Binding-site contacts:
Ligand atom C2 contacts residue ASN484 of chain 1.A at 4.2 Å.
Ligand atom C4 contacts residue TRP285 of chain 1.A at 4.3 Å (hydrophobic).
Ligand atom C1 contacts residue HIS28 of chain 1.B at 3.7 Å.
Ligand atom C5 contacts residue TPP1 of chain 1.F at 4.2 Å.
Ligand atom C4 contacts residue HIS28 of chain 1.B at 3.8 Å.
Ligand atom O2 contacts residue GLY27 of chain 1.B at 3.2 Å.
Ligand atom O2 contacts residue HIS28 of chain 1.B at 3.2 Å (h-bond).
Ligand atom C1 contacts residue TRP285 of chain 1.A at 4.0 Å (hydrophobic).
Ligand atom C1 contacts residue TPP1 of chain 1.F at 3.0 Å.
Ligand atom C2 contacts residue GLY27 of chain 1.B at 4.5 Å.
Ligand atom C6 contacts residue TRP285 of chain 1.A at 3.4 Å (hydrophobic).
Ligand atom C5 contacts residue TRP285 of chain 1.A at 3.8 Å (hydrophobic).
Ligand atom C5 contacts residue ILE398 of chain 1.A at 4.3 Å (hydrophobic).
Ligand atom O1 contacts residue GLY424 of chain 1.A at 4.3 Å.
Ligand atom O1 contacts residue HIS76 of chain 1.B at 2.7 Å (h-bond).
Ligand atom C3 contacts residue HIS28 of chain 1.B at 3.4 Å.
Ligand atom C3 contacts residue TPP1 of chain 1.F at 4.1 Å.
Ligand atom O1 contacts residue TPP1 of chain 1.F at 2.7 Å (h-bond).
Ligand atom O2 contacts residue ASN484 of chain 1.A at 3.4 Å (h-bond).
Ligand atom C2 contacts residue HIS76 of chain 1.B at 3.9 Å.
Ligand atom C1 contacts residue HIS76 of chain 1.B at 3.7 Å.
Ligand atom O2 contacts residue TPP1 of chain 1.F at 3.3 Å.
Ligand atom C6 contacts residue ILE398 of chain 1.A at 3.9 Å (hydrophobic).
Ligand atom C5 contacts residue LEU551 of chain 1.A at 4.0 Å (hydrophobic).
Ligand atom O1 contacts residue TRP285 of chain 1.A at 4.3 Å.
Ligand atom C6 contacts residue HIS28 of chain 1.B at 4.4 Å.
Ligand atom C1 contacts residue GLN116 of chain 1.B at 4.0 Å.
Ligand atom C6 contacts residue TPP1 of chain 1.F at 3.4 Å.
Ligand atom C4 contacts residue LEU551 of chain 1.A at 4.4 Å (hydrophobic).
Ligand atom O1 contacts residue HIS28 of chain 1.B at 4.0 Å.
Ligand atom C6 contacts residue GLN116 of chain 1.B at 4.1 Å.
Ligand atom O2 contacts residue HIS76 of chain 1.B at 3.5 Å (h-bond).
Ligand atom C3 contacts residue ASN484 of chain 1.A at 4.0 Å.
Ligand atom C2 contacts residue TPP1 of chain 1.F at 3.2 Å.
Ligand atom C4 contacts residue LEU563 of chain 1.A at 4.0 Å (hydrophobic).
Ligand atom O1 contacts residue GLN116 of chain 1.B at 3.2 Å (h-bond).
Ligand atom C2 contacts residue HIS28 of chain 1.B at 3.1 Å.

Sequence of chain 1.A:
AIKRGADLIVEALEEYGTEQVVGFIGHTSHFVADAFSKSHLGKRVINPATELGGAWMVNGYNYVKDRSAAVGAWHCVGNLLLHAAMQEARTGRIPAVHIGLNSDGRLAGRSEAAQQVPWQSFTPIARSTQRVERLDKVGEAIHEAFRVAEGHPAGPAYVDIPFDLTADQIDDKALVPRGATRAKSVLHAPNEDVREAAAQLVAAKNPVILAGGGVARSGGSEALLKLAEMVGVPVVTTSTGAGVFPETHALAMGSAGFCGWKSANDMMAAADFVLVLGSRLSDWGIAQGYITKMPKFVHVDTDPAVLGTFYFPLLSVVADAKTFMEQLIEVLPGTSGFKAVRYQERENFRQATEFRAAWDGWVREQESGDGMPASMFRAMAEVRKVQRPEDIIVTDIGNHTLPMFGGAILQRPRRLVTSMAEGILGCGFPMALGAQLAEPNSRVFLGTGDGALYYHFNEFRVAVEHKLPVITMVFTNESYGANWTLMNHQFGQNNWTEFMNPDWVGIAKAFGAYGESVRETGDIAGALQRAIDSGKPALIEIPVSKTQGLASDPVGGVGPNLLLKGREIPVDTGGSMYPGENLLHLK

Sequence of chain 1.B:
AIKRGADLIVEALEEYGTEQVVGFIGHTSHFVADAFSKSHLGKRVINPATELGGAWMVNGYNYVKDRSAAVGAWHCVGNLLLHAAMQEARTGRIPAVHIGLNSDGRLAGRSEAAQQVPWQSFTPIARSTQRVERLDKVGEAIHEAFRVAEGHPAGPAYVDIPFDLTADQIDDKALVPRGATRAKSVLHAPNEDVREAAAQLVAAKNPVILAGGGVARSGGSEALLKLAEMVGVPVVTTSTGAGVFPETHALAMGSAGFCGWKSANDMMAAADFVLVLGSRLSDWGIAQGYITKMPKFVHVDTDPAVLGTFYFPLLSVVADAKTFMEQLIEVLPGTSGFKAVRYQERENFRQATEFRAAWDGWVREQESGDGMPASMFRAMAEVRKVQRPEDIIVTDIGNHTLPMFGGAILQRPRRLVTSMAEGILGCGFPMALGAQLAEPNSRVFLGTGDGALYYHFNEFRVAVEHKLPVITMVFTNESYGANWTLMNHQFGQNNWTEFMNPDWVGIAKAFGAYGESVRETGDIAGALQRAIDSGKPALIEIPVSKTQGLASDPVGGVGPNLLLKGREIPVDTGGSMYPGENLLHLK

The protein below binds the small molecule below.
Small molecule (SMILES): O=C1CCCCC1=O